Binding-site contacts:
Ligand atom O5 contacts residue SER22 of chain 1.D at 3.4 Å (h-bond).
Ligand atom C3 contacts residue CA1 of chain 1.P at 3.3 Å.
Ligand atom O3 contacts residue CA1 of chain 1.P at 2.5 Å.
Ligand atom O2 contacts residue ASP96 of chain 1.D at 2.4 Å (salt-bridge).
Ligand atom C3 contacts residue ASP104 of chain 1.D at 3.5 Å.
Ligand atom O2 contacts residue GLU95 of chain 1.D at 3.4 Å (salt-bridge).
Ligand atom C6 contacts residue GLY114 of chain 1.C at 3.7 Å.
Ligand atom O2 contacts residue CA1 of chain 1.P at 2.5 Å.
Ligand atom C2 contacts residue ASP96 of chain 1.D at 3.3 Å.
Ligand atom O4 contacts residue SER22 of chain 1.D at 3.6 Å.
Ligand atom O6 contacts residue ASP99 of chain 1.D at 3.5 Å.
Ligand atom C2 contacts residue ASP104 of chain 1.D at 3.1 Å.
Ligand atom O2 contacts residue SER97 of chain 1.D at 3.3 Å.
Ligand atom C3 contacts residue CA1 of chain 1.Q at 3.4 Å.
Ligand atom C2 contacts residue CA1 of chain 1.P at 3.2 Å.
Ligand atom O2 contacts residue ASP104 of chain 1.D at 3.0 Å (salt-bridge).
Ligand atom O3 contacts residue ASP101 of chain 1.D at 2.9 Å (salt-bridge).
Ligand atom O4 contacts residue ASN21 of chain 1.D at 3.1 Å (h-bond).
Ligand atom O3 contacts residue CA1 of chain 1.Q at 2.5 Å.
Ligand atom C6 contacts residue SER23 of chain 1.D at 3.5 Å.
Ligand atom C2 contacts residue SER22 of chain 1.D at 3.7 Å.
Ligand atom C4 contacts residue GLY114 of chain 1.C at 3.4 Å.
Ligand atom C4 contacts residue CA1 of chain 1.Q at 3.4 Å.
Ligand atom C5 contacts residue SER97 of chain 1.D at 3.8 Å.
Ligand atom C6 contacts residue ASP96 of chain 1.D at 3.4 Å.
Ligand atom C6 contacts residue ALA24 of chain 1.D at 3.8 Å (hydrophobic).
Ligand atom O2 contacts residue ASP99 of chain 1.D at 3.7 Å.
Ligand atom C1 contacts residue ASP96 of chain 1.D at 3.5 Å.
Ligand atom O4 contacts residue ASP104 of chain 1.D at 3.7 Å.
Ligand atom C4 contacts residue SER23 of chain 1.D at 3.8 Å.
Ligand atom O4 contacts residue GLY114 of chain 1.C at 2.5 Å (h-bond).
Ligand atom C3 contacts residue ASP99 of chain 1.D at 3.1 Å.
Ligand atom O3 contacts residue ASP99 of chain 1.D at 2.5 Å (salt-bridge).
Ligand atom C4 contacts residue ASP99 of chain 1.D at 3.9 Å.
Ligand atom O3 contacts residue ASP104 of chain 1.D at 2.9 Å (salt-bridge).
Ligand atom C6 contacts residue ASP99 of chain 1.D at 3.8 Å.
Ligand atom O4 contacts residue CA1 of chain 1.Q at 2.5 Å.
Ligand atom O5 contacts residue SER23 of chain 1.D at 3.1 Å (h-bond).
Ligand atom C2 contacts residue CA1 of chain 1.Q at 3.8 Å.
Ligand atom C1 contacts residue SER22 of chain 1.D at 3.4 Å.

Sequence of chain 1.D:
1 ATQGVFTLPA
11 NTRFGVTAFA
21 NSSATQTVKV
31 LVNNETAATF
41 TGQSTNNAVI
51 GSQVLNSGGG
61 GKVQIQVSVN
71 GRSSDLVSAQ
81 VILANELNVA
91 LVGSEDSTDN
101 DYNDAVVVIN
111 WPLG

Sequence of chain 1.C:
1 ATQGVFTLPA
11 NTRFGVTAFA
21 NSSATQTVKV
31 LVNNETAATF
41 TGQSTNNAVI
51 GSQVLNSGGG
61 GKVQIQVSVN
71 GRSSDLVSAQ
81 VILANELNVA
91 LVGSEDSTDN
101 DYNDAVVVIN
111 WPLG

This small molecule binds to this protein.
Small molecule (SMILES): CC(=O)N[C@@H]1[C@@H](O[C@@H]2O[C@H](CO)[C@H](O)[C@H](O)[C@H]2O)[C@H](O[C@@H]2O[C@@H](C)[C@@H](O)[C@@H](O)[C@@H]2O)[C@@H](CO)O[C@H]1O